Sequence of chain 1.B:
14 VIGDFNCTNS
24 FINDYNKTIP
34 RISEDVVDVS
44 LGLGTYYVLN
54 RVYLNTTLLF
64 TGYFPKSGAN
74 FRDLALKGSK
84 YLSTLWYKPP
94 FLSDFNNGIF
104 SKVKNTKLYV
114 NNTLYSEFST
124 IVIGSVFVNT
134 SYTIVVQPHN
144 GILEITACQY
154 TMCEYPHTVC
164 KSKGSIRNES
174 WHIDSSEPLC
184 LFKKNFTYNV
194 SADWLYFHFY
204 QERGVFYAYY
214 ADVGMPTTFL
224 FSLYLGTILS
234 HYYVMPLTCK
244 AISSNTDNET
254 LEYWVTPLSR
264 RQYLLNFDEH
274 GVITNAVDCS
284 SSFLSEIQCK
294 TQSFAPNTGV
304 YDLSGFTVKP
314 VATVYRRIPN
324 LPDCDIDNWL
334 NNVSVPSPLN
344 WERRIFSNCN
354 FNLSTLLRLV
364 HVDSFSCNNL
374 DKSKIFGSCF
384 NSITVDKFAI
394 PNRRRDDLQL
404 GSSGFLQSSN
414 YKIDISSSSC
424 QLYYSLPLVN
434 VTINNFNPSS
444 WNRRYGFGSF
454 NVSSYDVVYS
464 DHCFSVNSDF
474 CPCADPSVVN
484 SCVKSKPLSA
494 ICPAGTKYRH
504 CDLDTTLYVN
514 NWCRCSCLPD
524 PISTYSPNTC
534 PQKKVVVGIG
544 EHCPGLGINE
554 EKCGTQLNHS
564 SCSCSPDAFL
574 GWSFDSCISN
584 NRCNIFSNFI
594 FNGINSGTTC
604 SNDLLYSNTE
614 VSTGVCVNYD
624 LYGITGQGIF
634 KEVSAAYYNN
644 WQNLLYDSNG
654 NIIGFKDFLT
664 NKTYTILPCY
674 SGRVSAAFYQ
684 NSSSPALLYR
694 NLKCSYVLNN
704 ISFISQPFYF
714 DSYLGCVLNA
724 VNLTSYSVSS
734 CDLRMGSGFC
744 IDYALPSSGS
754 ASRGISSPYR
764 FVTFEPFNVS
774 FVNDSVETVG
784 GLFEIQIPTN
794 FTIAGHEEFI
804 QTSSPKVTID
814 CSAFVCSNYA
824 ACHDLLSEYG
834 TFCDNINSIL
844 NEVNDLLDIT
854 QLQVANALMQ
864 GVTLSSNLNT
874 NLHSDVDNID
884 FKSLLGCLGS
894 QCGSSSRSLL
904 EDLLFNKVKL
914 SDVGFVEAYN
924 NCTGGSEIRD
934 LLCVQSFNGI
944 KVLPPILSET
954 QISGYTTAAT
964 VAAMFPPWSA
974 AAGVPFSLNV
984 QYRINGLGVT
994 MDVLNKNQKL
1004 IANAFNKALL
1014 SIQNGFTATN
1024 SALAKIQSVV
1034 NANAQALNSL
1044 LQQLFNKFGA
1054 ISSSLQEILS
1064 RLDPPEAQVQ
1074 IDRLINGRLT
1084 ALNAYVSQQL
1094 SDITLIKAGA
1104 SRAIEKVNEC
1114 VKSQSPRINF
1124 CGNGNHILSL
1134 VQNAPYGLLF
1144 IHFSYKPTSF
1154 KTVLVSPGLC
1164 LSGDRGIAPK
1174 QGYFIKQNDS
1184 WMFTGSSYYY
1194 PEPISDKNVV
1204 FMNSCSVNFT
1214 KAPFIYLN

Binding-site contacts:
Ligand atom C2 contacts residue ASN355 of chain 1.C at 2.4 Å.
Ligand atom O7 contacts residue ASN355 of chain 1.C at 4.4 Å.
Ligand atom C7 contacts residue ASN355 of chain 1.C at 3.8 Å.
Ligand atom C5 contacts residue THR358 of chain 1.C at 3.8 Å.
Ligand atom O5 contacts residue ASN355 of chain 1.C at 2.4 Å (h-bond).
Ligand atom O5 contacts residue ASP326 of chain 1.C at 3.9 Å.
Ligand atom C8 contacts residue TYR528 of chain 1.B at 3.9 Å (hydrophobic).
Ligand atom C3 contacts residue THR358 of chain 1.C at 4.3 Å.
Ligand atom O6 contacts residue ASP326 of chain 1.C at 4.5 Å.
Ligand atom O3 contacts residue TYR528 of chain 1.B at 3.5 Å.
Ligand atom C5 contacts residue ASN355 of chain 1.C at 3.7 Å.
Ligand atom C1 contacts residue ASN355 of chain 1.C at 1.4 Å.
Ligand atom C5 contacts residue ASP326 of chain 1.C at 4.0 Å.
Ligand atom C2 contacts residue ASN605 of chain 1.C at 4.4 Å.
Ligand atom O7 contacts residue TYR528 of chain 1.B at 3.2 Å (h-bond).
Ligand atom C6 contacts residue ASP326 of chain 1.C at 3.3 Å.
Ligand atom N2 contacts residue ASN605 of chain 1.C at 4.5 Å.
Ligand atom C3 contacts residue TYR528 of chain 1.B at 3.6 Å (hydrophobic).
Ligand atom O5 contacts residue THR358 of chain 1.C at 3.9 Å.
Ligand atom O5 contacts residue TYR528 of chain 1.B at 4.4 Å.
Ligand atom C7 contacts residue TYR528 of chain 1.B at 4.4 Å (hydrophobic).
Ligand atom C4 contacts residue ASN355 of chain 1.C at 4.2 Å.
Ligand atom C4 contacts residue ASP326 of chain 1.C at 4.3 Å.
Ligand atom C6 contacts residue THR358 of chain 1.C at 4.3 Å.
Ligand atom C3 contacts residue ASN355 of chain 1.C at 3.8 Å.
Ligand atom C1 contacts residue THR358 of chain 1.C at 3.3 Å.
Ligand atom C8 contacts residue ASN605 of chain 1.C at 3.9 Å.
Ligand atom C4 contacts residue TYR528 of chain 1.B at 4.3 Å (hydrophobic).
Ligand atom N2 contacts residue TYR528 of chain 1.B at 4.5 Å.
Ligand atom O6 contacts residue THR358 of chain 1.C at 3.5 Å.
Ligand atom O4 contacts residue TYR528 of chain 1.B at 3.8 Å.
Ligand atom O7 contacts residue ASN605 of chain 1.C at 3.2 Å (h-bond).
Ligand atom N2 contacts residue ASN355 of chain 1.C at 2.8 Å (h-bond).
Ligand atom C7 contacts residue ASN605 of chain 1.C at 4.0 Å.
Ligand atom C1 contacts residue ASN605 of chain 1.C at 4.5 Å.
Ligand atom N2 contacts residue THR358 of chain 1.C at 4.3 Å.
Ligand atom C2 contacts residue THR358 of chain 1.C at 4.2 Å.

This protein binds this small molecule.
Small molecule (SMILES): CC(=O)N[C@H]1[C@H](O[C@H]2[C@H](O)[C@@H](NC(C)=O)CO[C@@H]2CO)O[C@H](CO)[C@@H](O)[C@@H]1O

Sequence of chain 1.C:
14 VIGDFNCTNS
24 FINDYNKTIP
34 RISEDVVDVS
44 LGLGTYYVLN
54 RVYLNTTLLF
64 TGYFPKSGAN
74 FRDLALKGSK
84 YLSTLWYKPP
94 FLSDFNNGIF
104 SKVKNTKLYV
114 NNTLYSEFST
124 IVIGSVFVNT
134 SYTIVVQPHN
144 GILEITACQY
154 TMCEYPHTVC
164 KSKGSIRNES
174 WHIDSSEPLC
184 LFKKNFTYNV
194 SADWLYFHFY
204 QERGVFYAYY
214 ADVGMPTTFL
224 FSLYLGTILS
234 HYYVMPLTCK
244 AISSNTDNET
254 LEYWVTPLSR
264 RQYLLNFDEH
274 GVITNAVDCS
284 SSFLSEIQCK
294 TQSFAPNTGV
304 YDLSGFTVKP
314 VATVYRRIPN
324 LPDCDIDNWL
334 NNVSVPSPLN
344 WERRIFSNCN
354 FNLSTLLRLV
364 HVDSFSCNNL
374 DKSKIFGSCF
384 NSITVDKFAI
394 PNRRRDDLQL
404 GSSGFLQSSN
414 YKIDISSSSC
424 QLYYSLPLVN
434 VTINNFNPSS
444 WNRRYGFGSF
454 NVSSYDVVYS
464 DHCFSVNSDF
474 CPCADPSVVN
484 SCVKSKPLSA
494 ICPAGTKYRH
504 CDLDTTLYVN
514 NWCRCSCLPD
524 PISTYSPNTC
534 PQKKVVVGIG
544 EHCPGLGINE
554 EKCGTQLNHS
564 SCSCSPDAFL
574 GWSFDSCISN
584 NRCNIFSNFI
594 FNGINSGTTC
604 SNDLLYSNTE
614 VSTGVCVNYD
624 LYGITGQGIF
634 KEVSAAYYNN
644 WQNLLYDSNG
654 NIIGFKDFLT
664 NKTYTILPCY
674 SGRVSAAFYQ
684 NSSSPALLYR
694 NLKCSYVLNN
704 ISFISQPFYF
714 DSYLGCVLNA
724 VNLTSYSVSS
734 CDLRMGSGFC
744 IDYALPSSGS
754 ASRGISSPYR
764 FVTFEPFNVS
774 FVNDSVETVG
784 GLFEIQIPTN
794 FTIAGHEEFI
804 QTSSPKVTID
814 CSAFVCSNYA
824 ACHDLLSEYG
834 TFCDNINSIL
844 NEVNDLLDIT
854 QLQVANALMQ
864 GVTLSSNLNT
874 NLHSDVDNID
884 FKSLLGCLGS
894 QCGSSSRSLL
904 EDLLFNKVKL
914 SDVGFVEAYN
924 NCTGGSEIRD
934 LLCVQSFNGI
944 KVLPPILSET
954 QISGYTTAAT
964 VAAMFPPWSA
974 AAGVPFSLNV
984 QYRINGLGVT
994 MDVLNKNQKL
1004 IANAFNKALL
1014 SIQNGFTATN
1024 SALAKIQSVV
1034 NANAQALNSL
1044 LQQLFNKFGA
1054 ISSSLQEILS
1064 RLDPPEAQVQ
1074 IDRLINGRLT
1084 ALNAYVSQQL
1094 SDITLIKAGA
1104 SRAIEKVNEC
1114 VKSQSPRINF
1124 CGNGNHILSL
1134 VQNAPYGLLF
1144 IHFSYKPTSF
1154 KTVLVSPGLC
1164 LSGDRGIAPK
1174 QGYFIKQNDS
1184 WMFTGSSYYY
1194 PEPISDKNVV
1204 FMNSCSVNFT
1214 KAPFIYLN